Sequence of chain 1.I:
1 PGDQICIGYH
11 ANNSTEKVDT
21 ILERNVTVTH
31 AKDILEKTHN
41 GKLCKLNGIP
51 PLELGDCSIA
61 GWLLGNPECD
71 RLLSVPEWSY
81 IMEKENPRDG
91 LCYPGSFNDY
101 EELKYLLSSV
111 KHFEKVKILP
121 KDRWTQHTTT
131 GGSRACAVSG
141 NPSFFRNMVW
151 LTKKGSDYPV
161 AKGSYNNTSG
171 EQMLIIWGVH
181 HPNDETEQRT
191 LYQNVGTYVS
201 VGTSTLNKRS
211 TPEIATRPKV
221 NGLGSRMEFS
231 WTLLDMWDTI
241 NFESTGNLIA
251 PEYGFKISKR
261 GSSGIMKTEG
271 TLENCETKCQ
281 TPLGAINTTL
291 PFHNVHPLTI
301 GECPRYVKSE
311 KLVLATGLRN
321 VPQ

The small molecule below binds the protein below.
Small molecule (SMILES): CC(=O)N[C@H]1[C@H](O[C@H]2[C@H](O)[C@@H](NC(C)=O)CO[C@@H]2CO)O[C@H](CO)[C@@H](O)[C@@H]1O

Binding-site contacts:
Ligand atom O7 contacts residue ASN13 of chain 1.I at 2.9 Å (h-bond).
Ligand atom C8 contacts residue ASN13 of chain 1.I at 4.4 Å.
Ligand atom C7 contacts residue ASN13 of chain 1.I at 3.0 Å.
Ligand atom C3 contacts residue ASN13 of chain 1.I at 3.5 Å.
Ligand atom O5 contacts residue ASN13 of chain 1.I at 2.3 Å (h-bond).
Ligand atom C2 contacts residue ASN13 of chain 1.I at 2.0 Å.
Ligand atom C5 contacts residue ASN13 of chain 1.I at 3.6 Å.
Ligand atom C4 contacts residue ASN13 of chain 1.I at 4.0 Å.
Ligand atom C1 contacts residue ASN13 of chain 1.I at 1.4 Å.
Ligand atom N2 contacts residue ASN13 of chain 1.I at 2.6 Å (h-bond).
Ligand atom O3 contacts residue ASN13 of chain 1.I at 4.4 Å.